Binding-site contacts:
Ligand atom O14 contacts residue HIS227 of chain 1.D at 2.3 Å (h-bond).
Ligand atom C33 contacts residue GLU22 of chain 1.D at 3.8 Å.
Ligand atom C31 contacts residue HIS227 of chain 1.D at 3.3 Å.
Ligand atom C40 contacts residue GLU27 of chain 1.D at 4.0 Å.
Ligand atom C33 contacts residue ASP26 of chain 1.D at 3.2 Å.
Ligand atom O06 contacts residue THR274 of chain 1.D at 2.4 Å (h-bond).
Ligand atom C36 contacts residue HIS227 of chain 1.D at 3.2 Å.
Ligand atom O08 contacts residue ARG276 of chain 1.D at 4.0 Å.
Ligand atom C16 contacts residue THR274 of chain 1.D at 3.4 Å.
Ligand atom C28 contacts residue ARG359 of chain 1.D at 3.7 Å.
Ligand atom O03 contacts residue ARG276 of chain 1.D at 3.6 Å.
Ligand atom C19 contacts residue ARG276 of chain 1.D at 3.7 Å.
Ligand atom C08 contacts residue ASP224 of chain 1.D at 3.9 Å.
Ligand atom C19 contacts residue THR274 of chain 1.D at 4.0 Å.
Ligand atom C05 contacts residue HIS227 of chain 1.D at 3.9 Å.
Ligand atom C39 contacts residue ALA231 of chain 1.D at 3.6 Å (hydrophobic).
Ligand atom C40 contacts residue ALA231 of chain 1.D at 3.7 Å (hydrophobic).
Ligand atom C34 contacts residue GLU22 of chain 1.D at 3.6 Å.
Ligand atom C19 contacts residue GLN279 of chain 1.D at 3.3 Å.
Ligand atom C30 contacts residue HIS227 of chain 1.D at 3.1 Å.
Ligand atom O05 contacts residue LEU361 of chain 1.D at 3.2 Å.
Ligand atom C38 contacts residue PRO358 of chain 1.D at 4.0 Å (hydrophobic).
Ligand atom C27 contacts residue ARG359 of chain 1.D at 3.4 Å.
Ligand atom C08 contacts residue HIS227 of chain 1.D at 3.6 Å.
Ligand atom O13 contacts residue PRO358 of chain 1.D at 4.0 Å.
Ligand atom C40 contacts residue SER234 of chain 1.D at 3.7 Å.
Ligand atom C06 contacts residue HIS227 of chain 1.D at 3.6 Å.
Ligand atom C41 contacts residue VAL23 of chain 1.D at 3.5 Å (hydrophobic).
Ligand atom C15 contacts residue THR274 of chain 1.D at 3.4 Å.
Ligand atom C07 contacts residue HIS227 of chain 1.D at 3.3 Å.
Ligand atom O07 contacts residue GLN279 of chain 1.D at 3.7 Å.
Ligand atom C47 contacts residue ARG276 of chain 1.D at 3.5 Å.
Ligand atom C44 contacts residue LEU361 of chain 1.D at 3.8 Å (hydrophobic).
Ligand atom C14 contacts residue THR274 of chain 1.D at 3.4 Å.
Ligand atom O12 contacts residue ARG359 of chain 1.D at 2.9 Å (salt-bridge).
Ligand atom O08 contacts residue GLN279 of chain 1.D at 3.8 Å.
Ligand atom C44 contacts residue GLY360 of chain 1.D at 3.9 Å.
Ligand atom C41 contacts residue GLU27 of chain 1.D at 3.6 Å.
Ligand atom O13 contacts residue ARG359 of chain 1.D at 3.3 Å (salt-bridge).
Ligand atom C32 contacts residue ASP26 of chain 1.D at 3.8 Å.

The protein below binds the small molecule below.
Small molecule (SMILES): CC(=O)O[C@H]1C(=O)[C@@]2(C)[C@H]([C@H](OC(=O)c3ccccc3)[C@]3(O)C[C@H](OC(=O)[C@H](O)[C@@H](NC(=O)c4ccccc4)c4ccccc4)C(C)=C1C3(C)C)[C@]1(OC(C)=O)CO[C@@H]1C[C@@H]2O

Sequence of chain 1.D:
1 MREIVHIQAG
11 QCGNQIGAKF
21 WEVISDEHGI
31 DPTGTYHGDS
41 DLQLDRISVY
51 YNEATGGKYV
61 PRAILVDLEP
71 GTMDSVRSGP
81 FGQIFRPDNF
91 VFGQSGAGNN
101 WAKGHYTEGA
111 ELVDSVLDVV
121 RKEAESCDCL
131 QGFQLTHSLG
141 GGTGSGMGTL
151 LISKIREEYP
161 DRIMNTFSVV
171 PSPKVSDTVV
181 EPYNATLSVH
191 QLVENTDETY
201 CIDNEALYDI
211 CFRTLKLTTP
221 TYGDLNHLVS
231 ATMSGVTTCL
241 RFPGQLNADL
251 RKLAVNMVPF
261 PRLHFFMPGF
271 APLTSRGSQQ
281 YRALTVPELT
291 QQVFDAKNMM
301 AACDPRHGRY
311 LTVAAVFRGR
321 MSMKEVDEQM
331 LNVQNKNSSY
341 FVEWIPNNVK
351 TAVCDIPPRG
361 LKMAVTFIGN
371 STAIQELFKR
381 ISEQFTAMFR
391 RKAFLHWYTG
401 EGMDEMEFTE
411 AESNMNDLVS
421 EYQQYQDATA